Binding-site contacts:
Ligand atom C5 contacts residue ASN332 of chain 1.A at 3.6 Å.
Ligand atom C7 contacts residue ASN332 of chain 1.A at 3.0 Å.
Ligand atom C6 contacts residue VAL335 of chain 1.A at 3.3 Å (hydrophobic).
Ligand atom C8 contacts residue ASN332 of chain 1.A at 4.4 Å.
Ligand atom O5 contacts residue ASN332 of chain 1.A at 2.4 Å (h-bond).
Ligand atom C3 contacts residue ASN332 of chain 1.A at 3.7 Å.
Ligand atom O7 contacts residue ASN332 of chain 1.A at 2.6 Å (h-bond).
Ligand atom O5 contacts residue VAL335 of chain 1.A at 3.7 Å.
Ligand atom O5 contacts residue SER334 of chain 1.A at 3.8 Å.
Ligand atom C1 contacts residue ASN332 of chain 1.A at 1.4 Å.
Ligand atom C4 contacts residue ASN332 of chain 1.A at 4.2 Å.
Ligand atom C5 contacts residue SER334 of chain 1.A at 3.8 Å.
Ligand atom C1 contacts residue SER334 of chain 1.A at 3.5 Å.
Ligand atom C5 contacts residue VAL335 of chain 1.A at 4.0 Å (hydrophobic).
Ligand atom C2 contacts residue ASN332 of chain 1.A at 2.5 Å.
Ligand atom O6 contacts residue SER334 of chain 1.A at 4.2 Å.
Ligand atom N2 contacts residue ASN332 of chain 1.A at 3.0 Å (h-bond).
Ligand atom O6 contacts residue VAL335 of chain 1.A at 3.5 Å.

Sequence of chain 1.A:
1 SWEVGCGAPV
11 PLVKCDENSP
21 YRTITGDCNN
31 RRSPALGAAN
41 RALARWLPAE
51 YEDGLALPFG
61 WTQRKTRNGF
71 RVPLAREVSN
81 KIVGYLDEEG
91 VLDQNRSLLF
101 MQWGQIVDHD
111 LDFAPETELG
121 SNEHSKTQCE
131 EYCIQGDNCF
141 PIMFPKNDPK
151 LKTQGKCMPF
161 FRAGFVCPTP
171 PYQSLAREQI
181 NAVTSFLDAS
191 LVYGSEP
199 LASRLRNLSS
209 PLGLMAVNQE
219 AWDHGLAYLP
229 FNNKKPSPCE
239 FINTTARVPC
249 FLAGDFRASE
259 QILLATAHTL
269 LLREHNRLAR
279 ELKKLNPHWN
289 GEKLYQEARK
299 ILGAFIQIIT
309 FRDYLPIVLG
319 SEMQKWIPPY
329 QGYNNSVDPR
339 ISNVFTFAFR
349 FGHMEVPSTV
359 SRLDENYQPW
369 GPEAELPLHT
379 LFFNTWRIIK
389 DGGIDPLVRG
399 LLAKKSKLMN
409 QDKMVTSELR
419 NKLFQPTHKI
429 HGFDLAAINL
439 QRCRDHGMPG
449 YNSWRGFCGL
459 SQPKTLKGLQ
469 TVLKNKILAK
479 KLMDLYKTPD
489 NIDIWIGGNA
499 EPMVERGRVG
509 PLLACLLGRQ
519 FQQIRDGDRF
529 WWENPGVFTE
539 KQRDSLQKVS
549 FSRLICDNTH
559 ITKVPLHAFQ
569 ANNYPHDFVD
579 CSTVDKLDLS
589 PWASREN

A small-molecule ligand and the protein it binds are described below.
Small molecule (SMILES): CC(=O)N[C@H]1[C@H](O[C@H]2[C@H](O)[C@@H](NC(C)=O)CO[C@@H]2CO)O[C@H](CO)[C@@H](O)[C@@H]1O